Sequence of chain 1.A:
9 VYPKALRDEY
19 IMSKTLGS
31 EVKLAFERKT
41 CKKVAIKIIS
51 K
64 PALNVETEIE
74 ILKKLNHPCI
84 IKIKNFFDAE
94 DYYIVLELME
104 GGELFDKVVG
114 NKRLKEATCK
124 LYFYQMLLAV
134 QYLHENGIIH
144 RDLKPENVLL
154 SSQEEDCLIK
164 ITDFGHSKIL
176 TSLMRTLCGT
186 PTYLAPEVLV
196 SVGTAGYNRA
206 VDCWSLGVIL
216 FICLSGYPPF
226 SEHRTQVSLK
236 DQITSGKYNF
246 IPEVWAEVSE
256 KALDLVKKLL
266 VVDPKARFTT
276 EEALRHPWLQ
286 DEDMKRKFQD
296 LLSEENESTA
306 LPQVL

Binding-site contacts:
Ligand atom C13 contacts residue LEU152 of chain 1.A at 3.5 Å (hydrophobic).
Ligand atom C22 contacts residue LEU24 of chain 1.A at 3.6 Å (hydrophobic).
Ligand atom C15 contacts residue THR165 of chain 1.A at 3.2 Å.
Ligand atom C19 contacts residue LEU99 of chain 1.A at 3.5 Å (hydrophobic).
Ligand atom C09 contacts residue LEU152 of chain 1.A at 3.8 Å (hydrophobic).
Ligand atom N10 contacts residue LEU152 of chain 1.A at 3.7 Å.
Ligand atom C20 contacts residue VAL32 of chain 1.A at 3.9 Å (hydrophobic).
Ligand atom C03 contacts residue GLY105 of chain 1.A at 3.8 Å.
Ligand atom N10 contacts residue GLU100 of chain 1.A at 3.2 Å (salt-bridge).
Ligand atom C16 contacts residue THR165 of chain 1.A at 3.3 Å.
Ligand atom O18 contacts residue ASP166 of chain 1.A at 3.8 Å.
Ligand atom C14 contacts residue THR165 of chain 1.A at 3.8 Å.
Ligand atom C09 contacts residue MET102 of chain 1.A at 3.8 Å (hydrophobic).
Ligand atom C19 contacts residue VAL32 of chain 1.A at 4.0 Å (hydrophobic).
Ligand atom C05 contacts residue GLY105 of chain 1.A at 4.0 Å.
Ligand atom N10 contacts residue MET102 of chain 1.A at 3.9 Å.
Ligand atom C19 contacts residue THR165 of chain 1.A at 3.7 Å.
Ligand atom N08 contacts residue MET102 of chain 1.A at 2.9 Å (h-bond).
Ligand atom C16 contacts residue LYS47 of chain 1.A at 3.9 Å.
Ligand atom C04 contacts residue GLY105 of chain 1.A at 3.7 Å.
Ligand atom O18 contacts residue LYS47 of chain 1.A at 3.0 Å (salt-bridge).
Ligand atom C09 contacts residue ALA45 of chain 1.A at 3.9 Å (hydrophobic).
Ligand atom N10 contacts residue ALA45 of chain 1.A at 3.8 Å.
Ligand atom C16 contacts residue ASP166 of chain 1.A at 3.9 Å.
Ligand atom N17 contacts residue ASP166 of chain 1.A at 3.4 Å.
Ligand atom C20 contacts residue LEU99 of chain 1.A at 3.8 Å (hydrophobic).
Ligand atom C01 contacts residue GLU103 of chain 1.A at 3.7 Å.
Ligand atom O02 contacts residue GLU103 of chain 1.A at 4.0 Å.
Ligand atom O18 contacts residue GLU71 of chain 1.A at 4.0 Å.
Ligand atom C12 contacts residue LEU152 of chain 1.A at 3.6 Å (hydrophobic).
Ligand atom O18 contacts residue THR165 of chain 1.A at 3.5 Å (h-bond).
Ligand atom C04 contacts residue MET102 of chain 1.A at 3.7 Å (hydrophobic).
Ligand atom C07 contacts residue MET102 of chain 1.A at 2.7 Å (hydrophobic).
Ligand atom C23 contacts residue LEU24 of chain 1.A at 3.0 Å (hydrophobic).
Ligand atom C06 contacts residue MET102 of chain 1.A at 3.8 Å (hydrophobic).
Ligand atom C24 contacts residue LEU24 of chain 1.A at 3.8 Å (hydrophobic).
Ligand atom C07 contacts residue LEU101 of chain 1.A at 3.6 Å (hydrophobic).
Ligand atom N08 contacts residue LEU101 of chain 1.A at 3.5 Å.
Ligand atom C11 contacts residue LEU152 of chain 1.A at 3.8 Å (hydrophobic).
Ligand atom C05 contacts residue LEU24 of chain 1.A at 3.9 Å (hydrophobic).

A protein and the small-molecule ligand that binds it are described below.
Small molecule (SMILES): COc1cc(-c2cnc(N)c(-c3ccc(C(N)=O)cc3)c2)ccc1O